This protein binds this small molecule.
Small molecule (SMILES): OC[C@H]1O[C@H](O[C@H]2[C@H](O)[C@@H](O)[C@@H](O[C@H]3[C@H](O)[C@@H](O)[C@@H](O)O[C@@H]3CO)O[C@@H]2CO)[C@H](O)[C@@H](O)[C@@H]1O

Binding-site contacts:
Ligand atom C4 contacts residue TRP96 of chain 1.A at 4.0 Å (hydrophobic).
Ligand atom C1 contacts residue TRP96 of chain 1.A at 3.6 Å (hydrophobic).
Ligand atom O2 contacts residue TYR145 of chain 1.A at 3.4 Å (h-bond).
Ligand atom O5 contacts residue TYR165 of chain 1.A at 3.0 Å (h-bond).
Ligand atom C2 contacts residue TYR145 of chain 1.A at 4.3 Å (hydrophobic).
Ligand atom C6 contacts residue TRP96 of chain 1.A at 3.7 Å (hydrophobic).
Ligand atom C1 contacts residue TYR165 of chain 1.A at 4.2 Å (hydrophobic).
Ligand atom O6 contacts residue TRP96 of chain 1.A at 3.8 Å.
Ligand atom O4 contacts residue TYR145 of chain 1.A at 3.9 Å.
Ligand atom C1 contacts residue TYR145 of chain 1.A at 4.2 Å (hydrophobic).
Ligand atom O2 contacts residue GLU98 of chain 1.A at 4.2 Å.
Ligand atom O4 contacts residue TRP96 of chain 1.A at 3.6 Å.
Ligand atom C3 contacts residue TYR145 of chain 1.A at 4.0 Å (hydrophobic).
Ligand atom O2 contacts residue TYR165 of chain 1.A at 4.1 Å.
Ligand atom O3 contacts residue LYS131 of chain 1.A at 3.8 Å.
Ligand atom C3 contacts residue TRP96 of chain 1.A at 4.3 Å (hydrophobic).
Ligand atom O6 contacts residue TYR145 of chain 1.A at 4.2 Å.
Ligand atom C4 contacts residue TYR165 of chain 1.A at 4.0 Å (hydrophobic).
Ligand atom O5 contacts residue TYR145 of chain 1.A at 3.5 Å.
Ligand atom C5 contacts residue GLU296 of chain 1.A at 4.5 Å.
Ligand atom O3 contacts residue TRP96 of chain 1.A at 4.2 Å.
Ligand atom C2 contacts residue TYR165 of chain 1.A at 4.5 Å (hydrophobic).
Ligand atom O6 contacts residue LYS133 of chain 1.A at 3.1 Å.
Ligand atom C6 contacts residue LYS133 of chain 1.A at 3.9 Å.
Ligand atom O4 contacts residue TYR165 of chain 1.A at 4.1 Å.
Ligand atom O6 contacts residue GLU296 of chain 1.A at 2.7 Å (salt-bridge).
Ligand atom C5 contacts residue LYS133 of chain 1.A at 4.3 Å.
Ligand atom C2 contacts residue TRP96 of chain 1.A at 3.6 Å (hydrophobic).
Ligand atom C3 contacts residue TYR165 of chain 1.A at 3.8 Å (hydrophobic).
Ligand atom C6 contacts residue GLU296 of chain 1.A at 3.5 Å.
Ligand atom C5 contacts residue TYR145 of chain 1.A at 4.1 Å (hydrophobic).
Ligand atom O3 contacts residue GLU98 of chain 1.A at 4.3 Å.
Ligand atom O2 contacts residue TRP96 of chain 1.A at 4.2 Å.
Ligand atom C5 contacts residue TYR165 of chain 1.A at 3.3 Å (hydrophobic).

Sequence of chain 1.A:
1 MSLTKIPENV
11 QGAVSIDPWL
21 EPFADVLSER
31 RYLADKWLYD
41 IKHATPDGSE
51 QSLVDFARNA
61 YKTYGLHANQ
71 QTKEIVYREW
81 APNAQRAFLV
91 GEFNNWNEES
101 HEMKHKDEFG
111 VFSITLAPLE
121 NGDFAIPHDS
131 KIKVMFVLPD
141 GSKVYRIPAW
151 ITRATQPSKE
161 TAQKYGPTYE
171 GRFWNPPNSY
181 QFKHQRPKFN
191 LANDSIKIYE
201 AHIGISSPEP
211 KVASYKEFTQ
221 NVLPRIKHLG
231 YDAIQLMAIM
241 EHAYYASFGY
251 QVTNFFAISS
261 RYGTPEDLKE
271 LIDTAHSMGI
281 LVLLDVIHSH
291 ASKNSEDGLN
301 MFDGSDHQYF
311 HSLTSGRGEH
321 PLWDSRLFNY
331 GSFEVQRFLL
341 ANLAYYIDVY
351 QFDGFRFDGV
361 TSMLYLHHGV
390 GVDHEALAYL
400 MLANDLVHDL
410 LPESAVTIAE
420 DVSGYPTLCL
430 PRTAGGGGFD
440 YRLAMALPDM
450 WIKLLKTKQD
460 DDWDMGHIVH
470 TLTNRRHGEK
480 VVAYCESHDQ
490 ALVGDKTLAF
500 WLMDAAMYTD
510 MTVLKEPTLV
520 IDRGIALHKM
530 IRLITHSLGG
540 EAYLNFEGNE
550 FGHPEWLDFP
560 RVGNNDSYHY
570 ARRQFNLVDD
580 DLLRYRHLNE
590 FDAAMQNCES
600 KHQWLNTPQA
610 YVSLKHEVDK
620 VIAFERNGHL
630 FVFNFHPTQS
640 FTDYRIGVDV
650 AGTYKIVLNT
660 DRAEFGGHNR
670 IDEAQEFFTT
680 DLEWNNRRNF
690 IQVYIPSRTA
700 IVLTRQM